Binding-site contacts:
Ligand atom C16 contacts residue LEU183 of chain 1.H at 3.7 Å (hydrophobic).
Ligand atom O contacts residue MET222 of chain 1.H at 3.3 Å.
Ligand atom N2 contacts residue ILE187 of chain 1.H at 3.0 Å.
Ligand atom C19 contacts residue ARG90 of chain 1.H at 3.5 Å.
Ligand atom C17 contacts residue VAL219 of chain 1.H at 3.7 Å (hydrophobic).
Ligand atom C20 contacts residue VAL219 of chain 1.H at 3.9 Å (hydrophobic).
Ligand atom O contacts residue ASN186 of chain 1.H at 2.7 Å (h-bond).
Ligand atom N1 contacts residue ILE187 of chain 1.H at 4.0 Å.
Ligand atom CL contacts residue VAL274 of chain 1.H at 3.9 Å.
Ligand atom C22 contacts residue ALA85 of chain 1.H at 3.5 Å (hydrophobic).
Ligand atom N4 contacts residue ALA279 of chain 1.H at 3.7 Å.
Ligand atom C13 contacts residue LEU190 of chain 1.H at 3.8 Å (hydrophobic).
Ligand atom C14 contacts residue PHE458 of chain 1.H at 3.8 Å (hydrophobic).
Ligand atom CL contacts residue ARG90 of chain 1.H at 3.9 Å.
Ligand atom N3 contacts residue ILE187 of chain 1.H at 3.4 Å.
Ligand atom C16 contacts residue MET222 of chain 1.H at 4.0 Å (hydrophobic).
Ligand atom C16 contacts residue ASN186 of chain 1.H at 4.0 Å.
Ligand atom N6 contacts residue ARG90 of chain 1.H at 2.5 Å (salt-bridge).
Ligand atom C3 contacts residue LEU344 of chain 1.H at 3.8 Å (hydrophobic).
Ligand atom N4 contacts residue GLU282 of chain 1.H at 4.0 Å.
Ligand atom N2 contacts residue GLU282 of chain 1.H at 4.0 Å.
Ligand atom N4 contacts residue THR283 of chain 1.H at 3.9 Å.
Ligand atom N1 contacts residue PHE458 of chain 1.H at 3.7 Å.
Ligand atom C18 contacts residue ARG90 of chain 1.H at 3.1 Å.
Ligand atom C13 contacts residue ILE187 of chain 1.H at 3.4 Å (hydrophobic).
Ligand atom C12 contacts residue LEU190 of chain 1.H at 3.5 Å (hydrophobic).
Ligand atom N3 contacts residue THR283 of chain 1.H at 3.8 Å.
Ligand atom C4 contacts residue LEU348 of chain 1.H at 3.8 Å (hydrophobic).
Ligand atom CL contacts residue VAL219 of chain 1.H at 3.9 Å.
Ligand atom C5 contacts residue HEM1 of chain 1.GA at 3.6 Å.
Ligand atom C4 contacts residue HEM1 of chain 1.GA at 3.2 Å.
Ligand atom O contacts residue LEU183 of chain 1.H at 3.5 Å.
Ligand atom CL contacts residue MET222 of chain 1.H at 4.0 Å.
Ligand atom N3 contacts residue GLU282 of chain 1.H at 3.3 Å.
Ligand atom C5 contacts residue LEU348 of chain 1.H at 3.2 Å (hydrophobic).
Ligand atom N6 contacts residue VAL219 of chain 1.H at 3.6 Å.
Ligand atom C6 contacts residue LEU348 of chain 1.H at 3.6 Å (hydrophobic).
Ligand atom C14 contacts residue ILE187 of chain 1.H at 3.8 Å (hydrophobic).
Ligand atom C18 contacts residue VAL219 of chain 1.H at 3.9 Å (hydrophobic).
Ligand atom C17 contacts residue ARG90 of chain 1.H at 3.3 Å.

Sequence of chain 1.H:
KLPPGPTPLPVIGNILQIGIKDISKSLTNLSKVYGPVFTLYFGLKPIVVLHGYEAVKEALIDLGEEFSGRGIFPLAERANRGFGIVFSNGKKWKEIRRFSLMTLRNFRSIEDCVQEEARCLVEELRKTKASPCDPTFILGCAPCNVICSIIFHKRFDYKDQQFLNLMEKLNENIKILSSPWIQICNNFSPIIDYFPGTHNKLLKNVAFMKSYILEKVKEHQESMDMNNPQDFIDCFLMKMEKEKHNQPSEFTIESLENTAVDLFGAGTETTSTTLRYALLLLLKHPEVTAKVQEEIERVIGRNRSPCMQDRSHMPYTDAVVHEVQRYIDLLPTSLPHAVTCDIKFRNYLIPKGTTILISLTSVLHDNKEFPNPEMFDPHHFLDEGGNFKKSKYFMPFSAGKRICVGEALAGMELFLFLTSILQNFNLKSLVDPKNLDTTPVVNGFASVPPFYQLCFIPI

A protein and the small-molecule ligand that binds it are described below.
Small molecule (SMILES): CCCCc1nc(Cl)c(CO)n1Cc1ccc(-c2ccccc2-c2nn[nH]n2)cc1